A protein and the small-molecule ligand that binds it are described below.
Small molecule (SMILES): O=P(O)(O)OC[C@H]1O[C@@](CO)(OP(=O)(O)O)[C@@H](O)[C@@H]1O

Sequence of chain 1.K:
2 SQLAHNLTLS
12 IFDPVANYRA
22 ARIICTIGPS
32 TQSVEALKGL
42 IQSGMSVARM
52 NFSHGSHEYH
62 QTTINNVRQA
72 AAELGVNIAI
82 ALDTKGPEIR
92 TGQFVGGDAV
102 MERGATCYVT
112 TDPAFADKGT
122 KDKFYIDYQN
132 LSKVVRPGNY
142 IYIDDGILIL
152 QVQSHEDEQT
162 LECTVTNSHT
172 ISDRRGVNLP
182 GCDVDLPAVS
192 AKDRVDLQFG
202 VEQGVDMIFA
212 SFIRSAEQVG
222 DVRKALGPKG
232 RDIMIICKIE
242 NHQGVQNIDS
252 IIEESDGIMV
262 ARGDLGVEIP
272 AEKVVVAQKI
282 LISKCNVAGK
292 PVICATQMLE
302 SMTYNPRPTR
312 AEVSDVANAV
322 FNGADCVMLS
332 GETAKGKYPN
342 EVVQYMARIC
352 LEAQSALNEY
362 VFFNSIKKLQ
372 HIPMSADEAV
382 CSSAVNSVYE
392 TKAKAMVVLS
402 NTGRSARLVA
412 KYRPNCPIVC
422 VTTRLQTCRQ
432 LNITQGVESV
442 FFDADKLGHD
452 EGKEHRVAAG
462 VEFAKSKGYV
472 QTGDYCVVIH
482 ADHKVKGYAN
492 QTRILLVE

Binding-site contacts:
Ligand atom C4 contacts residue LEU400 of chain 1.K at 3.1 Å (hydrophobic).
Ligand atom O4P contacts residue ASN402 of chain 1.K at 3.8 Å.
Ligand atom O5P contacts residue ASN402 of chain 1.K at 2.5 Å (h-bond).
Ligand atom O1 contacts residue GLY488 of chain 1.K at 3.6 Å (h-bond).
Ligand atom P2 contacts residue THR403 of chain 1.K at 3.7 Å.
Ligand atom O4 contacts residue LEU400 of chain 1.K at 2.6 Å (h-bond).
Ligand atom O2P contacts residue ASN402 of chain 1.K at 3.2 Å (h-bond).
Ligand atom O4 contacts residue ALA490 of chain 1.K at 3.8 Å.
Ligand atom P2 contacts residue SER401 of chain 1.K at 3.4 Å.
Ligand atom O4P contacts residue SER406 of chain 1.K at 2.7 Å (h-bond).
Ligand atom C5 contacts residue LEU400 of chain 1.K at 3.5 Å (hydrophobic).
Ligand atom O3 contacts residue LEU400 of chain 1.K at 3.6 Å.
Ligand atom C1 contacts residue ALA482 of chain 1.K at 3.6 Å (hydrophobic).
Ligand atom O5P contacts residue THR403 of chain 1.K at 2.7 Å (h-bond).
Ligand atom P2 contacts residue SER406 of chain 1.K at 3.6 Å.
Ligand atom O3P contacts residue ARG457 of chain 1.K at 3.9 Å.
Ligand atom O4P contacts residue ARG405 of chain 1.K at 3.8 Å.
Ligand atom O1P contacts residue ARG457 of chain 1.K at 2.2 Å (salt-bridge).
Ligand atom O6P contacts residue THR403 of chain 1.K at 3.0 Å (h-bond).
Ligand atom O5P contacts residue SER401 of chain 1.K at 3.4 Å (h-bond).
Ligand atom O3P contacts residue LYS454 of chain 1.K at 3.6 Å (salt-bridge).
Ligand atom P1 contacts residue LYS454 of chain 1.K at 3.3 Å.
Ligand atom O2 contacts residue ASN402 of chain 1.K at 3.6 Å.
Ligand atom O6P contacts residue ARG405 of chain 1.K at 3.2 Å (salt-bridge).
Ligand atom P1 contacts residue ARG457 of chain 1.K at 3.0 Å.
Ligand atom O6 contacts residue SER406 of chain 1.K at 3.6 Å.
Ligand atom O3 contacts residue LYS454 of chain 1.K at 3.0 Å (salt-bridge).
Ligand atom O4 contacts residue HIS481 of chain 1.K at 3.3 Å.
Ligand atom C6 contacts residue SER406 of chain 1.K at 3.7 Å.
Ligand atom O4P contacts residue THR403 of chain 1.K at 3.9 Å.
Ligand atom C1 contacts residue LYS454 of chain 1.K at 3.8 Å.
Ligand atom O1P contacts residue LYS454 of chain 1.K at 2.1 Å (salt-bridge).
Ligand atom O2P contacts residue ARG457 of chain 1.K at 2.3 Å (salt-bridge).
Ligand atom C6 contacts residue LEU400 of chain 1.K at 3.1 Å (hydrophobic).
Ligand atom O4P contacts residue SER401 of chain 1.K at 2.3 Å (h-bond).
Ligand atom C6 contacts residue SER401 of chain 1.K at 3.7 Å.
Ligand atom O3 contacts residue ALA482 of chain 1.K at 3.5 Å (h-bond).
Ligand atom C3 contacts residue ALA482 of chain 1.K at 3.5 Å (hydrophobic).
Ligand atom P2 contacts residue ASN402 of chain 1.K at 3.6 Å.
Ligand atom O3 contacts residue HIS481 of chain 1.K at 3.4 Å.